Binding-site contacts:
Ligand atom C7 contacts residue THR34 of chain 2.C at 4.0 Å.
Ligand atom C6 contacts residue GLU56 of chain 2.D at 3.4 Å.
Ligand atom C3 contacts residue SER37 of chain 2.C at 3.7 Å.
Ligand atom O9 contacts residue GLY55 of chain 2.D at 4.1 Å.
Ligand atom O6 contacts residue GLU56 of chain 2.D at 3.4 Å (salt-bridge).
Ligand atom C1 contacts residue LEU68 of chain 2.C at 3.8 Å (hydrophobic).
Ligand atom C9 contacts residue VN41 of chain 2.BA at 2.8 Å.
Ligand atom O1A contacts residue MET20 of chain 2.D at 3.6 Å (h-bond).
Ligand atom C4 contacts residue SER37 of chain 2.C at 4.1 Å.
Ligand atom O7 contacts residue THR34 of chain 2.C at 3.1 Å (h-bond).
Ligand atom O8 contacts residue GLU56 of chain 2.D at 2.8 Å (salt-bridge).
Ligand atom O8 contacts residue GLY55 of chain 2.D at 3.5 Å.
Ligand atom O1B contacts residue GLU56 of chain 2.D at 4.0 Å.
Ligand atom O8 contacts residue VN41 of chain 2.BA at 4.1 Å.
Ligand atom O9 contacts residue THR54 of chain 2.D at 3.9 Å.
Ligand atom O1A contacts residue THR34 of chain 2.C at 3.0 Å (h-bond).
Ligand atom O1B contacts residue LYS67 of chain 2.C at 2.8 Å (salt-bridge).
Ligand atom C7 contacts residue GLU56 of chain 2.D at 3.9 Å.
Ligand atom C1 contacts residue ARG64 of chain 2.C at 3.4 Å.
Ligand atom O6 contacts residue THR34 of chain 2.C at 3.3 Å (h-bond).
Ligand atom C2 contacts residue GLU56 of chain 2.D at 3.5 Å.
Ligand atom C1 contacts residue MET20 of chain 2.D at 3.8 Å (hydrophobic).
Ligand atom O6 contacts residue SER37 of chain 2.C at 3.9 Å.
Ligand atom C8 contacts residue GLU56 of chain 2.D at 3.0 Å.
Ligand atom C1 contacts residue LYS67 of chain 2.C at 3.7 Å.
Ligand atom O2 contacts residue LYS67 of chain 2.C at 3.0 Å (salt-bridge).
Ligand atom O7 contacts residue SER37 of chain 2.C at 3.8 Å.
Ligand atom C3 contacts residue LEU68 of chain 2.C at 3.8 Å (hydrophobic).
Ligand atom O1A contacts residue ARG64 of chain 2.C at 2.9 Å (salt-bridge).
Ligand atom C1 contacts residue THR34 of chain 2.C at 3.9 Å.
Ligand atom C5 contacts residue SER37 of chain 2.C at 3.7 Å.
Ligand atom O1B contacts residue ARG64 of chain 2.C at 2.8 Å (salt-bridge).
Ligand atom C2 contacts residue LYS67 of chain 2.C at 3.9 Å.
Ligand atom O1A contacts residue SER37 of chain 2.C at 3.7 Å.
Ligand atom O9 contacts residue ASP12 of chain 2.D at 3.1 Å (salt-bridge).
Ligand atom O9 contacts residue VN41 of chain 2.BA at 2.1 Å.
Ligand atom O9 contacts residue GLU56 of chain 2.D at 3.6 Å.
Ligand atom O1A contacts residue LEU68 of chain 2.C at 4.0 Å.
Ligand atom O1B contacts residue MET20 of chain 2.D at 3.3 Å (h-bond).
Ligand atom O2 contacts residue GLU56 of chain 2.D at 2.6 Å (salt-bridge).

The small molecule below binds the protein below.
Small molecule (SMILES): CC(=O)N[C@H]1[C@H]([C@H](O)[C@H](O)CO)O[C@](O)(C(=O)O)C[C@@H]1O

Sequence of chain 2.D:
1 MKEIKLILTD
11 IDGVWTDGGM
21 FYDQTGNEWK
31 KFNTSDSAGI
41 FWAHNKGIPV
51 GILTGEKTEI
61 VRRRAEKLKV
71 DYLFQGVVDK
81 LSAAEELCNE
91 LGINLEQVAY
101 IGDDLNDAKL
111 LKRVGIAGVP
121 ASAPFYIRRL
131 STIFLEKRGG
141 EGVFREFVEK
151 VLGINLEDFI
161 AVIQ

Sequence of chain 2.C:
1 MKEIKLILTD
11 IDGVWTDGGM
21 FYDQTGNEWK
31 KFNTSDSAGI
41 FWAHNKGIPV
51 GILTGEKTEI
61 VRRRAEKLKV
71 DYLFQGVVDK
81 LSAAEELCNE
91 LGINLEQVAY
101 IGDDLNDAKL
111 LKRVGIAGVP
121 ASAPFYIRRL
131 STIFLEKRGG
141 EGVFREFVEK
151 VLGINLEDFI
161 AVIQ